Sequence of chain 1.A:
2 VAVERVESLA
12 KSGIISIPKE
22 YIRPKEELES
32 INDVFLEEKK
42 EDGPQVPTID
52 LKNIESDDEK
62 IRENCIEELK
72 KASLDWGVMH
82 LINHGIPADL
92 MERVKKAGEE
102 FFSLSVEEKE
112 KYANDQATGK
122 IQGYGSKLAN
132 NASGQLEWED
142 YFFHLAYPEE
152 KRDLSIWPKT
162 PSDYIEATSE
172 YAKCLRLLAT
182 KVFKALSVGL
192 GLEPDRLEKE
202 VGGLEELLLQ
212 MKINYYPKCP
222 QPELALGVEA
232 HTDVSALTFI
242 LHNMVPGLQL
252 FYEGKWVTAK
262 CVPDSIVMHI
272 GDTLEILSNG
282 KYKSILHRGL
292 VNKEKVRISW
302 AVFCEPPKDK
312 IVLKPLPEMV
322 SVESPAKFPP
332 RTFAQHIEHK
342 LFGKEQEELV

Binding-site contacts:
Ligand atom C3 contacts residue DH21 of chain 1.F at 3.7 Å.
Ligand atom C15 contacts residue PHE144 of chain 1.A at 3.6 Å (hydrophobic).
Ligand atom O27 contacts residue MES1 of chain 1.C at 2.6 Å (h-bond).
Ligand atom O30 contacts residue DH21 of chain 1.F at 3.1 Å (h-bond).
Ligand atom O29 contacts residue GLU306 of chain 1.A at 2.4 Å (salt-bridge).
Ligand atom C2 contacts residue PHE304 of chain 1.A at 3.3 Å (hydrophobic).
Ligand atom O27 contacts residue LYS213 of chain 1.A at 2.9 Å (salt-bridge).
Ligand atom C1 contacts residue VAL235 of chain 1.A at 3.5 Å (hydrophobic).
Ligand atom C3 contacts residue PHE304 of chain 1.A at 3.5 Å (hydrophobic).
Ligand atom O12 contacts residue DH21 of chain 1.F at 3.4 Å.
Ligand atom C4 contacts residue PHE304 of chain 1.A at 3.7 Å (hydrophobic).
Ligand atom O24 contacts residue TYR142 of chain 1.A at 2.5 Å (h-bond).
Ligand atom O13 contacts residue DH21 of chain 1.F at 3.5 Å (h-bond).
Ligand atom C15 contacts residue DH21 of chain 1.F at 3.5 Å.
Ligand atom C1 contacts residue PHE304 of chain 1.A at 3.3 Å (hydrophobic).
Ligand atom O30 contacts residue ASP234 of chain 1.A at 3.1 Å.
Ligand atom C10 contacts residue MES1 of chain 1.C at 3.7 Å.
Ligand atom C18 contacts residue DH21 of chain 1.F at 3.5 Å.
Ligand atom C6 contacts residue PHE304 of chain 1.A at 3.5 Å (hydrophobic).
Ligand atom C5 contacts residue DH21 of chain 1.F at 3.3 Å.
Ligand atom O29 contacts residue PHE334 of chain 1.A at 3.5 Å.
Ligand atom C19 contacts residue LYS213 of chain 1.A at 3.5 Å.
Ligand atom O30 contacts residue PHE304 of chain 1.A at 3.4 Å.
Ligand atom O29 contacts residue PHE304 of chain 1.A at 3.4 Å.
Ligand atom O30 contacts residue VAL235 of chain 1.A at 3.4 Å (h-bond).
Ligand atom C1 contacts residue SER236 of chain 1.A at 3.5 Å.
Ligand atom C2 contacts residue DH21 of chain 1.F at 3.6 Å.
Ligand atom C14 contacts residue DH21 of chain 1.F at 3.6 Å.
Ligand atom C9 contacts residue PHE304 of chain 1.A at 3.6 Å (hydrophobic).
Ligand atom C5 contacts residue GLU306 of chain 1.A at 3.3 Å.
Ligand atom C16 contacts residue DH21 of chain 1.F at 3.3 Å.
Ligand atom C17 contacts residue TYR142 of chain 1.A at 3.3 Å (hydrophobic).
Ligand atom C16 contacts residue PHE144 of chain 1.A at 3.7 Å (hydrophobic).
Ligand atom C17 contacts residue DH21 of chain 1.F at 3.4 Å.
Ligand atom C4 contacts residue DH21 of chain 1.F at 3.5 Å.
Ligand atom C5 contacts residue PHE304 of chain 1.A at 3.7 Å (hydrophobic).
Ligand atom O13 contacts residue MES1 of chain 1.C at 3.4 Å.
Ligand atom O23 contacts residue TYR142 of chain 1.A at 2.5 Å (h-bond).
Ligand atom C6 contacts residue GLU306 of chain 1.A at 3.3 Å.
Ligand atom C18 contacts residue TYR142 of chain 1.A at 3.4 Å (hydrophobic).

The protein below binds the small molecule below.
Small molecule (SMILES): O=c1c(O)c(-c2ccc(O)c(O)c2)oc2cc(O)cc(O)c12